A protein and the small-molecule ligand that binds it are described below.
Small molecule (SMILES): Cc1ccc(O)c(O)c1

Binding-site contacts:
Ligand atom C1 contacts residue GLN62 of chain 4.A at 3.4 Å.
Ligand atom O3 contacts residue SER16 of chain 4.A at 3.5 Å (h-bond).
Ligand atom C3 contacts residue LEU65 of chain 4.A at 3.7 Å (hydrophobic).
Ligand atom C3 contacts residue ARG212 of chain 4.A at 3.5 Å.
Ligand atom O3 contacts residue ARG212 of chain 4.A at 3.9 Å.
Ligand atom C contacts residue ASP64 of chain 4.A at 4.0 Å.
Ligand atom O4 contacts residue GLN62 of chain 4.A at 3.1 Å.
Ligand atom C6 contacts residue ARG212 of chain 4.A at 3.8 Å.
Ligand atom C contacts residue ARG212 of chain 4.A at 3.5 Å.
Ligand atom O4 contacts residue SER16 of chain 4.A at 4.2 Å.
Ligand atom C3 contacts residue GLU66 of chain 4.A at 3.3 Å.
Ligand atom O3 contacts residue GLN62 of chain 4.A at 3.7 Å.
Ligand atom C4 contacts residue ARG212 of chain 4.A at 4.0 Å.
Ligand atom O4 contacts residue GLU66 of chain 4.A at 2.5 Å (salt-bridge).
Ligand atom C2 contacts residue ASP64 of chain 4.A at 3.8 Å.
Ligand atom O3 contacts residue ASP64 of chain 4.A at 3.8 Å.
Ligand atom C2 contacts residue GLN62 of chain 4.A at 3.6 Å.
Ligand atom C1 contacts residue ASP64 of chain 4.A at 4.5 Å.
Ligand atom C2 contacts residue ARG212 of chain 4.A at 3.4 Å.
Ligand atom C1 contacts residue ARG212 of chain 4.A at 3.5 Å.
Ligand atom C3 contacts residue ASP64 of chain 4.A at 4.2 Å.
Ligand atom O3 contacts residue LEU65 of chain 4.A at 3.0 Å (h-bond).
Ligand atom C4 contacts residue GLU66 of chain 4.A at 3.3 Å.
Ligand atom C5 contacts residue ARG212 of chain 4.A at 4.3 Å.
Ligand atom C3 contacts residue GLN62 of chain 4.A at 3.3 Å.
Ligand atom C5 contacts residue GLN62 of chain 4.A at 2.4 Å.
Ligand atom C4 contacts residue GLN62 of chain 4.A at 2.7 Å.
Ligand atom C6 contacts residue GLN62 of chain 4.A at 2.8 Å.
Ligand atom C contacts residue ARG156 of chain 4.A at 4.4 Å.
Ligand atom O3 contacts residue GLU66 of chain 4.A at 2.5 Å (salt-bridge).
Ligand atom C2 contacts residue LEU65 of chain 4.A at 3.8 Å (hydrophobic).

Sequence of chain 4.A:
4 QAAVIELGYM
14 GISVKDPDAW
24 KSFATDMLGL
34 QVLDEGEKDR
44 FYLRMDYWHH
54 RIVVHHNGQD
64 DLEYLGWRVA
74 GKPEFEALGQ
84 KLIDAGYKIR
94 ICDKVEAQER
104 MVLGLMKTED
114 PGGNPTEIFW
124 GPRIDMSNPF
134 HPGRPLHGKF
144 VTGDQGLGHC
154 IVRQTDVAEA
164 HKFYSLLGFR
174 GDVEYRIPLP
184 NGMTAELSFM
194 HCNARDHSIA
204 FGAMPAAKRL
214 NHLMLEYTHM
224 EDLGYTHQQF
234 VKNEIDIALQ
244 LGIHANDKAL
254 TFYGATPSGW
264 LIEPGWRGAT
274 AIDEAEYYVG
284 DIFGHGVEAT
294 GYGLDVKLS